Sequence of chain 1.B:
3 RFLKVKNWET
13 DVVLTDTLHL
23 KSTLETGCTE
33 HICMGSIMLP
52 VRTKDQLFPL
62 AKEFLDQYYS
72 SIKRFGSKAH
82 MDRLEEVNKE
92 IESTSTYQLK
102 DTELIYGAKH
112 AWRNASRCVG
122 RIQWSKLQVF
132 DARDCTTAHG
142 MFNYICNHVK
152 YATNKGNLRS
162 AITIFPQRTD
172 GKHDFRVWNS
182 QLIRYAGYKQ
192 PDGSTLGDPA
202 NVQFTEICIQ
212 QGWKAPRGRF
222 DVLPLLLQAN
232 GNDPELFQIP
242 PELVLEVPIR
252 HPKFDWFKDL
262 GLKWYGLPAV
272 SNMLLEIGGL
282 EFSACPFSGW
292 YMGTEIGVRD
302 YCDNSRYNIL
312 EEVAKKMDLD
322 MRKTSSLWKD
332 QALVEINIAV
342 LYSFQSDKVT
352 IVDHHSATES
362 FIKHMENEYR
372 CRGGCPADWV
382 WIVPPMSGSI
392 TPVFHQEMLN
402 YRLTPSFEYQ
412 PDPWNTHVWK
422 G

Binding-site contacts:
Ligand atom C07 contacts residue GLY290 of chain 1.B at 3.7 Å.
Ligand atom C07 contacts residue HEM1 of chain 1.H at 3.5 Å.
Ligand atom N02 contacts residue TYR292 of chain 1.B at 3.7 Å.
Ligand atom N02 contacts residue HEM1 of chain 1.H at 3.3 Å.
Ligand atom C04 contacts residue HEM1 of chain 1.H at 3.9 Å.
Ligand atom C12 contacts residue TYR266 of chain 1.B at 3.9 Å (hydrophobic).
Ligand atom C14 contacts residue GLN182 of chain 1.B at 3.7 Å.
Ligand atom C09 contacts residue GLU296 of chain 1.B at 3.9 Å.
Ligand atom C16 contacts residue TYR266 of chain 1.B at 3.9 Å (hydrophobic).
Ligand atom C02 contacts residue TRP291 of chain 1.B at 3.7 Å (hydrophobic).
Ligand atom C08 contacts residue HEM1 of chain 1.H at 3.8 Å.
Ligand atom C09 contacts residue PRO269 of chain 1.B at 3.7 Å (hydrophobic).
Ligand atom N11 contacts residue GLN182 of chain 1.B at 3.3 Å.
Ligand atom N11 contacts residue TYR266 of chain 1.B at 3.1 Å (h-bond).
Ligand atom N01 contacts residue GLU296 of chain 1.B at 2.6 Å (salt-bridge).
Ligand atom C17 contacts residue ARG185 of chain 1.B at 3.9 Å.
Ligand atom C12 contacts residue GLN182 of chain 1.B at 3.4 Å.
Ligand atom C02 contacts residue PRO269 of chain 1.B at 3.9 Å (hydrophobic).
Ligand atom C12 contacts residue TYR292 of chain 1.B at 3.6 Å (hydrophobic).
Ligand atom C15 contacts residue GLN182 of chain 1.B at 3.4 Å.
Ligand atom C02 contacts residue GLU296 of chain 1.B at 3.4 Å.
Ligand atom N01 contacts residue PRO269 of chain 1.B at 3.8 Å.
Ligand atom C02 contacts residue HEM1 of chain 1.H at 3.6 Å.
Ligand atom C16 contacts residue GLN182 of chain 1.B at 3.3 Å.
Ligand atom C13 contacts residue GLN182 of chain 1.B at 3.8 Å.
Ligand atom C17 contacts residue GLN182 of chain 1.B at 3.7 Å.
Ligand atom C21 contacts residue HEM1 of chain 1.H at 3.2 Å.
Ligand atom C06 contacts residue GLU296 of chain 1.B at 3.4 Å.
Ligand atom C05 contacts residue VAL271 of chain 1.B at 3.7 Å (hydrophobic).
Ligand atom C18 contacts residue GLN182 of chain 1.B at 3.8 Å.
Ligand atom N11 contacts residue TYR292 of chain 1.B at 3.9 Å.
Ligand atom C07 contacts residue PHE288 of chain 1.B at 3.7 Å (hydrophobic).
Ligand atom C18 contacts residue HEM1 of chain 1.H at 3.6 Å.
Ligand atom N02 contacts residue GLU296 of chain 1.B at 2.7 Å (salt-bridge).
Ligand atom C08 contacts residue GLU296 of chain 1.B at 3.3 Å.
Ligand atom C06 contacts residue PRO269 of chain 1.B at 3.9 Å (hydrophobic).
Ligand atom C03 contacts residue PRO269 of chain 1.B at 3.9 Å (hydrophobic).
Ligand atom N02 contacts residue TRP291 of chain 1.B at 2.7 Å (h-bond).
Ligand atom C03 contacts residue HEM1 of chain 1.H at 3.2 Å.
Ligand atom C16 contacts residue ARG185 of chain 1.B at 3.5 Å.

This small molecule binds to this protein.
Small molecule (SMILES): CNCCCc1cncc(CCc2cc(C)cc(N)n2)c1